Sequence of chain 24.E:
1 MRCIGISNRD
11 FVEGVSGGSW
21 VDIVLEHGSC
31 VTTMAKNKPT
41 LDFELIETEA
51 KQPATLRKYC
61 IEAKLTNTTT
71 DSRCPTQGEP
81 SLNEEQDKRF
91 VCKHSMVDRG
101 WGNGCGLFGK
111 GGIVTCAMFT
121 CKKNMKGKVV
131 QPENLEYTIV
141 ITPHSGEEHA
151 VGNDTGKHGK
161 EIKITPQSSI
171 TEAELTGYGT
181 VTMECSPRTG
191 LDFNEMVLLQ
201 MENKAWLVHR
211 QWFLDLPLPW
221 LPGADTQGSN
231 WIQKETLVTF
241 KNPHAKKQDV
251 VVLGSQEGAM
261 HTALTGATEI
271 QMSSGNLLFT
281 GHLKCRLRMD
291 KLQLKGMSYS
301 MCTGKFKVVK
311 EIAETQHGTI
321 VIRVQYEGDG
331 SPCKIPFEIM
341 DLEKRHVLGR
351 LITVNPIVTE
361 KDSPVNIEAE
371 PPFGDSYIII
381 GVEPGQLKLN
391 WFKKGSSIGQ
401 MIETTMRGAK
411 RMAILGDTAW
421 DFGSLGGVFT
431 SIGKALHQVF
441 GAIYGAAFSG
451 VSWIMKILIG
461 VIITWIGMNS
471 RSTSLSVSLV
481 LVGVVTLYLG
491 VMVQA

Sequence of chain 24.C:
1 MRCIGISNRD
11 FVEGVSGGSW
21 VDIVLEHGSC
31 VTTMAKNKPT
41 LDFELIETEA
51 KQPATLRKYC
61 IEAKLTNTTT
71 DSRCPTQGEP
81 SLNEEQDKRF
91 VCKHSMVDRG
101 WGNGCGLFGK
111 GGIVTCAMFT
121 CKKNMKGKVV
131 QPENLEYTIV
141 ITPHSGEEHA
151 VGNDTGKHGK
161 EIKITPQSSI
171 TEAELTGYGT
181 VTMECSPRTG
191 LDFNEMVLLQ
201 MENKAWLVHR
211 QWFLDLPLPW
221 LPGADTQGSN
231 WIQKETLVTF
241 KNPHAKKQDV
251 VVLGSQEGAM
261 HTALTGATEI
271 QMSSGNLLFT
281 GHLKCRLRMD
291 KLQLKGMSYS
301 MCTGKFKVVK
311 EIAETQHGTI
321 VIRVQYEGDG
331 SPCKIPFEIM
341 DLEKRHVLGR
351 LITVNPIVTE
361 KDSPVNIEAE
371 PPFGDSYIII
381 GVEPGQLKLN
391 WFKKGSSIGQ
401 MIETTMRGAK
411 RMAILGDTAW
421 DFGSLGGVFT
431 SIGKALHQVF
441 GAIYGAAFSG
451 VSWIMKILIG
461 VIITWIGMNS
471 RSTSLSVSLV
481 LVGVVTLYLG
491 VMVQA

Binding-site contacts:
Ligand atom C5 contacts residue ASN153 of chain 24.C at 3.6 Å.
Ligand atom C7 contacts residue GLY102 of chain 24.E at 4.0 Å.
Ligand atom O3 contacts residue HIS149 of chain 24.C at 4.2 Å.
Ligand atom C7 contacts residue ASN153 of chain 24.C at 3.6 Å.
Ligand atom C1 contacts residue HIS149 of chain 24.C at 3.7 Å.
Ligand atom C3 contacts residue ASN153 of chain 24.C at 3.9 Å.
Ligand atom C3 contacts residue HIS149 of chain 24.C at 4.3 Å.
Ligand atom C6 contacts residue HIS158 of chain 24.C at 3.9 Å.
Ligand atom C5 contacts residue HIS149 of chain 24.C at 3.6 Å.
Ligand atom C8 contacts residue ALA150 of chain 24.C at 4.5 Å (hydrophobic).
Ligand atom C4 contacts residue HIS149 of chain 24.C at 3.7 Å.
Ligand atom O6 contacts residue HIS158 of chain 24.C at 3.4 Å.
Ligand atom C5 contacts residue GLY156 of chain 24.C at 4.0 Å.
Ligand atom O7 contacts residue ASN153 of chain 24.C at 4.0 Å.
Ligand atom C6 contacts residue GLY156 of chain 24.C at 3.8 Å.
Ligand atom C1 contacts residue HIS158 of chain 24.C at 4.1 Å.
Ligand atom C1 contacts residue THR155 of chain 24.C at 3.7 Å.
Ligand atom O5 contacts residue HIS149 of chain 24.C at 3.8 Å.
Ligand atom C2 contacts residue ASN153 of chain 24.C at 2.6 Å.
Ligand atom C6 contacts residue HIS149 of chain 24.C at 4.1 Å.
Ligand atom O5 contacts residue HIS158 of chain 24.C at 3.2 Å.
Ligand atom C2 contacts residue HIS149 of chain 24.C at 3.6 Å.
Ligand atom N2 contacts residue ASN153 of chain 24.C at 3.2 Å (h-bond).
Ligand atom C1 contacts residue ASN153 of chain 24.C at 1.4 Å.
Ligand atom C7 contacts residue TRP101 of chain 24.E at 4.3 Å (hydrophobic).
Ligand atom O6 contacts residue HIS149 of chain 24.C at 3.6 Å.
Ligand atom O7 contacts residue TRP101 of chain 24.E at 3.4 Å (h-bond).
Ligand atom O5 contacts residue THR155 of chain 24.C at 3.8 Å.
Ligand atom O5 contacts residue ASN153 of chain 24.C at 2.2 Å (h-bond).
Ligand atom C8 contacts residue HIS149 of chain 24.C at 3.5 Å.
Ligand atom O5 contacts residue GLY156 of chain 24.C at 3.9 Å.
Ligand atom C8 contacts residue TRP101 of chain 24.E at 4.4 Å (hydrophobic).
Ligand atom C8 contacts residue ASN153 of chain 24.C at 3.9 Å.
Ligand atom C4 contacts residue ASN153 of chain 24.C at 4.2 Å.
Ligand atom O7 contacts residue ASN103 of chain 24.E at 4.5 Å.
Ligand atom O7 contacts residue GLY102 of chain 24.E at 3.0 Å (h-bond).
Ligand atom C5 contacts residue HIS158 of chain 24.C at 4.2 Å.

A protein and the small-molecule ligand that binds it are described below.
Small molecule (SMILES): CC(=O)N[C@H]1[C@H](O[C@H]2[C@H](O)[C@@H](NC(C)=O)CO[C@@H]2CO)O[C@H](CO)[C@@H](O)[C@@H]1O